This small molecule binds to this protein.
Small molecule (SMILES): CC(=O)N[C@H]1[C@H](O[C@H]2[C@H](O)[C@@H](NC(C)=O)CO[C@@H]2CO)O[C@H](CO)[C@@H](O)[C@@H]1O

Binding-site contacts:
Ligand atom O3 contacts residue ASN99 of chain 1.C at 2.9 Å (h-bond).
Ligand atom O7 contacts residue ARG146 of chain 1.C at 3.0 Å (salt-bridge).
Ligand atom N2 contacts residue ARG146 of chain 1.C at 4.0 Å.
Ligand atom C4 contacts residue ASN99 of chain 1.C at 3.8 Å.
Ligand atom O4 contacts residue ARG146 of chain 1.C at 3.7 Å.
Ligand atom C4 contacts residue ARG146 of chain 1.C at 4.2 Å.
Ligand atom O5 contacts residue ASN99 of chain 1.C at 2.4 Å (h-bond).
Ligand atom C7 contacts residue ARG146 of chain 1.C at 3.4 Å.
Ligand atom C3 contacts residue ASN99 of chain 1.C at 3.2 Å.
Ligand atom C8 contacts residue ARG146 of chain 1.C at 4.0 Å.
Ligand atom O3 contacts residue GLY147 of chain 1.C at 3.0 Å (h-bond).
Ligand atom C5 contacts residue ASN99 of chain 1.C at 3.2 Å.
Ligand atom C2 contacts residue ARG146 of chain 1.C at 4.3 Å.
Ligand atom C2 contacts residue ASN99 of chain 1.C at 2.5 Å.
Ligand atom O3 contacts residue GLY148 of chain 1.C at 4.0 Å.
Ligand atom C6 contacts residue ASN99 of chain 1.C at 3.3 Å.
Ligand atom O5 contacts residue TYR144 of chain 1.C at 3.7 Å.
Ligand atom C3 contacts residue GLY147 of chain 1.C at 3.9 Å.
Ligand atom N2 contacts residue ASN99 of chain 1.C at 3.8 Å.
Ligand atom C5 contacts residue TYR144 of chain 1.C at 3.9 Å (hydrophobic).
Ligand atom C3 contacts residue ARG146 of chain 1.C at 3.6 Å.
Ligand atom O7 contacts residue ASN99 of chain 1.C at 4.4 Å.
Ligand atom C7 contacts residue ASN99 of chain 1.C at 4.5 Å.
Ligand atom C6 contacts residue TYR144 of chain 1.C at 3.3 Å (hydrophobic).
Ligand atom C4 contacts residue GLY147 of chain 1.C at 3.8 Å.
Ligand atom O6 contacts residue GLY147 of chain 1.C at 4.4 Å.
Ligand atom C1 contacts residue ASN99 of chain 1.C at 1.4 Å.
Ligand atom O6 contacts residue ASN99 of chain 1.C at 2.8 Å (h-bond).
Ligand atom O6 contacts residue TYR144 of chain 1.C at 4.2 Å.
Ligand atom C6 contacts residue GLY147 of chain 1.C at 4.4 Å.

Sequence of chain 1.C:
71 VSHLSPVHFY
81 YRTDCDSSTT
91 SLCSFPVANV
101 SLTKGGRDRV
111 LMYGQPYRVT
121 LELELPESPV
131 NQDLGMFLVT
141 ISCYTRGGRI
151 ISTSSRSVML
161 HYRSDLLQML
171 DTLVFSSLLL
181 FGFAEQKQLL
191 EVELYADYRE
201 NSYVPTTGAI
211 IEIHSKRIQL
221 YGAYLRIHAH